This protein binds this small molecule.
Small molecule (SMILES): CC(=O)N[C@@H]1[C@@H](O)[C@H](O[C@@H]2O[C@H](CO)[C@@H](O)[C@H](O)[C@H]2NC(C)=O)[C@@H](CO)O[C@H]1O

Binding-site contacts:
Ligand atom O3 contacts residue ARG92 of chain 1.A at 3.1 Å (salt-bridge).
Ligand atom O3 contacts residue HIS44 of chain 1.A at 3.0 Å.
Ligand atom C1 contacts residue HIS263 of chain 1.H at 4.0 Å.
Ligand atom O7 contacts residue ALA167 of chain 1.H at 3.1 Å.
Ligand atom C8 contacts residue HIS152 of chain 1.A at 3.8 Å.
Ligand atom C7 contacts residue HIS263 of chain 1.H at 3.7 Å.
Ligand atom C6 contacts residue LEU171 of chain 1.H at 3.9 Å (hydrophobic).
Ligand atom C8 contacts residue HIS263 of chain 1.H at 3.8 Å.
Ligand atom O3 contacts residue HIS152 of chain 1.A at 3.0 Å.
Ligand atom C7 contacts residue ZN1 of chain 1.Y at 3.3 Å.
Ligand atom O1 contacts residue LEU260 of chain 1.H at 3.9 Å.
Ligand atom O4 contacts residue ASP115 of chain 1.A at 2.2 Å (salt-bridge).
Ligand atom O6 contacts residue ASP115 of chain 1.A at 2.9 Å (salt-bridge).
Ligand atom C6 contacts residue TRP231 of chain 1.A at 3.6 Å (hydrophobic).
Ligand atom C7 contacts residue ASP47 of chain 1.A at 4.0 Å.
Ligand atom O7 contacts residue HIS263 of chain 1.H at 3.4 Å (h-bond).
Ligand atom C3 contacts residue ARG92 of chain 1.A at 3.8 Å.
Ligand atom C4 contacts residue ASP115 of chain 1.A at 3.3 Å.
Ligand atom C3 contacts residue HIS263 of chain 1.H at 3.8 Å.
Ligand atom C6 contacts residue ASP115 of chain 1.A at 4.1 Å.
Ligand atom O6 contacts residue THR116 of chain 1.A at 3.7 Å.
Ligand atom N2 contacts residue HIS263 of chain 1.H at 3.8 Å.
Ligand atom O7 contacts residue HIS44 of chain 1.A at 3.5 Å (h-bond).
Ligand atom O6 contacts residue HIS152 of chain 1.A at 3.0 Å (h-bond).
Ligand atom O4 contacts residue HIS263 of chain 1.H at 3.7 Å.
Ligand atom C8 contacts residue ASP46 of chain 1.A at 4.0 Å.
Ligand atom O7 contacts residue ASP47 of chain 1.A at 3.1 Å (salt-bridge).
Ligand atom O1 contacts residue GLY259 of chain 1.H at 3.4 Å (h-bond).
Ligand atom C7 contacts residue ALA167 of chain 1.H at 3.5 Å (hydrophobic).
Ligand atom O7 contacts residue ZN1 of chain 1.Y at 2.1 Å.
Ligand atom O7 contacts residue HIS155 of chain 1.A at 3.9 Å.
Ligand atom O7 contacts residue ASP46 of chain 1.A at 3.5 Å (salt-bridge).
Ligand atom N2 contacts residue ASP46 of chain 1.A at 3.9 Å.
Ligand atom C8 contacts residue ILE50 of chain 1.A at 4.0 Å (hydrophobic).
Ligand atom O4 contacts residue ARG92 of chain 1.A at 3.4 Å (salt-bridge).
Ligand atom O5 contacts residue HIS152 of chain 1.A at 4.0 Å.
Ligand atom C6 contacts residue HIS152 of chain 1.A at 3.9 Å.
Ligand atom C7 contacts residue ASP46 of chain 1.A at 3.6 Å.
Ligand atom C8 contacts residue ALA167 of chain 1.H at 3.5 Å (hydrophobic).
Ligand atom O4 contacts residue GLY77 of chain 1.A at 3.3 Å.

Sequence of chain 1.A:
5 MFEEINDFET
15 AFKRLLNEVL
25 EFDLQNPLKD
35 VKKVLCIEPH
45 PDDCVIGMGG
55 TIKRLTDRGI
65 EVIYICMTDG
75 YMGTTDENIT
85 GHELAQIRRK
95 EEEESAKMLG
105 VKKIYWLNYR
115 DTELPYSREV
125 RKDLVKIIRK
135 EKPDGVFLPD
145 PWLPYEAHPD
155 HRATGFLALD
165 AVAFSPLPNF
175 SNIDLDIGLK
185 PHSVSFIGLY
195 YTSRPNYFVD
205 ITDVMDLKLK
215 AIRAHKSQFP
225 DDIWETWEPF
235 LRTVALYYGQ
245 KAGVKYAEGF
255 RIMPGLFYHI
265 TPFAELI

Sequence of chain 1.H:
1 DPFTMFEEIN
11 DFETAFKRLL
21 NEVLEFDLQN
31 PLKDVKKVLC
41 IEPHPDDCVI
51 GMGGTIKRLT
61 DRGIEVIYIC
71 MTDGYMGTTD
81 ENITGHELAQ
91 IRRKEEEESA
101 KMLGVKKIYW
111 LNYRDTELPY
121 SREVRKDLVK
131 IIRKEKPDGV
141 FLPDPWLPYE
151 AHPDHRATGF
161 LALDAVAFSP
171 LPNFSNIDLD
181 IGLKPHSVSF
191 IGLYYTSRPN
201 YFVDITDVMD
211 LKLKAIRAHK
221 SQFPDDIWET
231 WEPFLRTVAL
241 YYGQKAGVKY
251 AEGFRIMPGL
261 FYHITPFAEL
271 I